Binding-site contacts:
Ligand atom N4 contacts residue VAL203 of chain 1.N at 3.4 Å (h-bond).
Ligand atom C5 contacts residue PRO204 of chain 1.N at 3.6 Å (hydrophobic).
Ligand atom N4 contacts residue ASP202 of chain 1.N at 2.4 Å (salt-bridge).
Ligand atom N4 contacts residue PRO204 of chain 1.N at 4.2 Å.
Ligand atom C2' contacts residue PRO204 of chain 1.N at 4.0 Å (hydrophobic).
Ligand atom C5 contacts residue ASP202 of chain 1.N at 3.1 Å.
Ligand atom C6 contacts residue ASP202 of chain 1.N at 4.3 Å.
Ligand atom N1 contacts residue PRO204 of chain 1.N at 4.2 Å.
Ligand atom C4 contacts residue ASP202 of chain 1.N at 3.0 Å.
Ligand atom C2' contacts residue DA1 of chain 1.JC at 2.9 Å.
Ligand atom N3 contacts residue ASP202 of chain 1.N at 4.2 Å.
Ligand atom C6 contacts residue PRO204 of chain 1.N at 3.9 Å (hydrophobic).
Ligand atom O3' contacts residue DA1 of chain 1.JC at 1.6 Å.
Ligand atom C4' contacts residue DA1 of chain 1.JC at 4.0 Å.
Ligand atom C1' contacts residue DA1 of chain 1.JC at 3.9 Å.
Ligand atom C4 contacts residue VAL203 of chain 1.N at 4.1 Å (hydrophobic).
Ligand atom C3' contacts residue DA1 of chain 1.JC at 2.6 Å.
Ligand atom N3 contacts residue PRO204 of chain 1.N at 4.0 Å.
Ligand atom C5 contacts residue VAL203 of chain 1.N at 3.8 Å (hydrophobic).
Ligand atom C5' contacts residue PRO204 of chain 1.N at 4.5 Å (hydrophobic).
Ligand atom C4 contacts residue PRO204 of chain 1.N at 3.8 Å (hydrophobic).
Ligand atom C2 contacts residue DA1 of chain 1.JC at 4.2 Å.
Ligand atom C2 contacts residue PRO204 of chain 1.N at 4.3 Å (hydrophobic).
Ligand atom O2 contacts residue DA1 of chain 1.JC at 3.4 Å (h-bond).

A protein and the small-molecule ligand that binds it are described below.
Small molecule (SMILES): Nc1ccn([C@H]2C[C@H](O)[C@@H](COP(=O)(O)O)O2)c(=O)n1

Sequence of chain 1.N:
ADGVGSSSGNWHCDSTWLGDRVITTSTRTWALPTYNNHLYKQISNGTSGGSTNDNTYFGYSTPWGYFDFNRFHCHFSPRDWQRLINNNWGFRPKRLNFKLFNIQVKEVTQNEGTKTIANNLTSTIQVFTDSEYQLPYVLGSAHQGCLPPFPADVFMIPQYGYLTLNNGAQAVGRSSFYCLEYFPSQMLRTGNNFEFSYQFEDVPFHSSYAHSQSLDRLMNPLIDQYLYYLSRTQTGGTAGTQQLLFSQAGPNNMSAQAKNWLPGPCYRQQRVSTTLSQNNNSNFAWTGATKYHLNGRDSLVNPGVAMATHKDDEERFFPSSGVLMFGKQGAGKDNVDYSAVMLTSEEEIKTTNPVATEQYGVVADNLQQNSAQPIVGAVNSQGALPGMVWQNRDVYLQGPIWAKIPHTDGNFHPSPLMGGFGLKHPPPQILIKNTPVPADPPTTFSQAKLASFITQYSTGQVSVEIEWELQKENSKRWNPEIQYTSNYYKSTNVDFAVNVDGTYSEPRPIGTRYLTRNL